Binding-site contacts:
Ligand atom C3 contacts residue VAL137 of chain 1.C at 3.9 Å (hydrophobic).
Ligand atom C7 contacts residue TYR16 of chain 1.C at 3.6 Å (hydrophobic).
Ligand atom C14 contacts residue TRP38 of chain 1.C at 3.7 Å (hydrophobic).
Ligand atom C4 contacts residue HIS134 of chain 1.C at 3.3 Å.
Ligand atom C8 contacts residue TRP41 of chain 1.C at 3.9 Å (hydrophobic).
Ligand atom C12 contacts residue TYR16 of chain 1.C at 3.6 Å (hydrophobic).
Ligand atom C11 contacts residue TYR16 of chain 1.C at 4.0 Å (hydrophobic).
Ligand atom C15 contacts residue TYR53 of chain 1.C at 3.1 Å (hydrophobic).
Ligand atom C6 contacts residue GLY135 of chain 1.C at 3.3 Å.
Ligand atom O3 contacts residue TYR53 of chain 1.C at 2.0 Å (h-bond).
Ligand atom O5 contacts residue TYR16 of chain 1.C at 3.6 Å.
Ligand atom O3 contacts residue TRP38 of chain 1.C at 3.5 Å (h-bond).
Ligand atom C10 contacts residue HIS39 of chain 1.C at 3.9 Å.
Ligand atom O2 contacts residue LYS153 of chain 1.C at 3.6 Å.
Ligand atom C18 contacts residue TRP41 of chain 1.C at 4.0 Å (hydrophobic).
Ligand atom C7 contacts residue TRP41 of chain 1.C at 3.9 Å (hydrophobic).
Ligand atom C13 contacts residue GLN20 of chain 1.C at 3.8 Å.
Ligand atom C14 contacts residue TRP41 of chain 1.C at 3.6 Å (hydrophobic).
Ligand atom C16 contacts residue TRP41 of chain 1.C at 3.4 Å (hydrophobic).
Ligand atom C5 contacts residue GLY135 of chain 1.C at 3.3 Å.
Ligand atom C4 contacts residue GLY135 of chain 1.C at 4.0 Å.
Ligand atom C13 contacts residue TRP41 of chain 1.C at 3.9 Å (hydrophobic).
Ligand atom C4 contacts residue THR136 of chain 1.C at 4.0 Å.
Ligand atom O1 contacts residue LYS153 of chain 1.C at 3.3 Å.
Ligand atom O3 contacts residue GLN20 of chain 1.C at 4.0 Å.
Ligand atom C17 contacts residue VAL57 of chain 1.C at 4.0 Å (hydrophobic).
Ligand atom C6 contacts residue TRP41 of chain 1.C at 4.0 Å (hydrophobic).
Ligand atom C15 contacts residue TRP41 of chain 1.C at 4.0 Å (hydrophobic).
Ligand atom C14 contacts residue TYR53 of chain 1.C at 3.5 Å (hydrophobic).
Ligand atom C17 contacts residue TYR53 of chain 1.C at 3.7 Å (hydrophobic).
Ligand atom C21 contacts residue LEU13 of chain 1.C at 3.9 Å (hydrophobic).
Ligand atom C13 contacts residue TYR53 of chain 1.C at 3.8 Å (hydrophobic).
Ligand atom C11 contacts residue GLN20 of chain 1.C at 3.5 Å.
Ligand atom C3 contacts residue THR136 of chain 1.C at 3.8 Å.
Ligand atom C1 contacts residue LYS153 of chain 1.C at 3.8 Å.
Ligand atom C5 contacts residue THR136 of chain 1.C at 3.6 Å.
Ligand atom C16 contacts residue TYR53 of chain 1.C at 3.9 Å (hydrophobic).
Ligand atom C15 contacts residue TRP38 of chain 1.C at 3.1 Å (hydrophobic).
Ligand atom C13 contacts residue TRP38 of chain 1.C at 3.7 Å (hydrophobic).
Ligand atom C19 contacts residue VAL57 of chain 1.C at 3.5 Å (hydrophobic).

Sequence of chain 1.C:
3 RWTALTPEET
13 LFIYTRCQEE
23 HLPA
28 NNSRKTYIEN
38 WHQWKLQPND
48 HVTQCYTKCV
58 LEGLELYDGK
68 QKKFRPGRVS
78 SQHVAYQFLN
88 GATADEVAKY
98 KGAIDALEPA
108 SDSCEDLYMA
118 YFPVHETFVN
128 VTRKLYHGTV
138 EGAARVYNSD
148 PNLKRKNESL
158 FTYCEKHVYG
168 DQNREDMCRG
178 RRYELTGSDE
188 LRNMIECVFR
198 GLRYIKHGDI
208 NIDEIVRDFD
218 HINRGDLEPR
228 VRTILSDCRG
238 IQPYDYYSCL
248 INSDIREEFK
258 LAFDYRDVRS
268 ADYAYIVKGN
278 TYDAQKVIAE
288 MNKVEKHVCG

The small molecule below binds the protein below.
Small molecule (SMILES): CCCCC[C@H](O)/C=C/[C@@H]1[C@@H](C/C=C\CCCC(=O)O)[C@H]2CO[C@@H]1C2